Sequence of chain 11.C:
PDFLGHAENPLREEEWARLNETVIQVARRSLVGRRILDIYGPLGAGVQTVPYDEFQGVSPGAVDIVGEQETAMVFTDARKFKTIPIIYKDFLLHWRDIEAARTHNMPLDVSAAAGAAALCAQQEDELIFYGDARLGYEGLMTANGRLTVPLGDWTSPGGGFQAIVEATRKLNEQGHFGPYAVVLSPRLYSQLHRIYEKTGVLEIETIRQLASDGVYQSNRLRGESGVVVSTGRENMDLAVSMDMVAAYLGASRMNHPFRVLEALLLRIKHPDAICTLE

The protein below binds the small molecule below.
Small molecule (SMILES): CC(C)C[C@H](NC(=O)CN)C(=O)N[C@H](C(=O)N[C@H](C(=O)NCC(=O)N[C@@H](CO)C(=O)N[C@@H](CC(C)C)C(=O)N[C@@H](CCCN=C(N)N)C(=O)NCC=O)C(C)C)[C@@H](C)O

Binding-site contacts:
Ligand atom OG1 contacts residue MET259 of chain 11.C at 2.6 Å (h-bond).
Ligand atom NE contacts residue ASP53 of chain 11.C at 3.6 Å (salt-bridge).
Ligand atom N contacts residue ASP258 of chain 11.C at 3.7 Å.
Ligand atom CB contacts residue ASP258 of chain 11.C at 3.7 Å.
Ligand atom CD2 contacts residue ARG43 of chain 11.C at 3.7 Å.
Ligand atom CD contacts residue ASP53 of chain 11.C at 3.3 Å.
Ligand atom C contacts residue ILE39 of chain 11.C at 3.6 Å (hydrophobic).
Ligand atom O contacts residue ARG50 of chain 11.C at 3.7 Å.
Ligand atom N contacts residue ASP258 of chain 11.C at 2.9 Å (salt-bridge).
Ligand atom NH2 contacts residue ASP228 of chain 11.C at 2.5 Å (salt-bridge).
Ligand atom N contacts residue ASP258 of chain 11.C at 3.3 Å (salt-bridge).
Ligand atom C contacts residue ARG49 of chain 11.C at 3.5 Å.
Ligand atom O contacts residue ILE39 of chain 11.C at 3.5 Å.
Ligand atom OG1 contacts residue ASP258 of chain 11.C at 3.5 Å.
Ligand atom NH1 contacts residue ASP228 of chain 11.C at 3.2 Å (salt-bridge).
Ligand atom O contacts residue ARG43 of chain 11.C at 3.3 Å (salt-bridge).
Ligand atom N contacts residue ASP258 of chain 11.C at 3.2 Å (salt-bridge).
Ligand atom CB contacts residue MET259 of chain 11.C at 3.5 Å (hydrophobic).
Ligand atom O contacts residue ARG49 of chain 11.C at 3.0 Å (salt-bridge).
Ligand atom NH2 contacts residue THR246 of chain 11.C at 2.8 Å (h-bond).
Ligand atom O contacts residue ARG43 of chain 11.C at 2.9 Å (salt-bridge).
Ligand atom N contacts residue ARG49 of chain 11.C at 3.5 Å (salt-bridge).
Ligand atom N contacts residue ARG49 of chain 11.C at 3.7 Å.
Ligand atom CA contacts residue ILE54 of chain 11.C at 3.7 Å (hydrophobic).
Ligand atom CG2 contacts residue ALA42 of chain 11.C at 3.7 Å (hydrophobic).
Ligand atom C contacts residue ASP258 of chain 11.C at 3.7 Å.
Ligand atom NH1 contacts residue THR246 of chain 11.C at 3.5 Å.
Ligand atom CA contacts residue ASP258 of chain 11.C at 3.3 Å.
Ligand atom CG2 contacts residue MET259 of chain 11.C at 3.7 Å (hydrophobic).
Ligand atom CD1 contacts residue PRO57 of chain 11.C at 3.6 Å (hydrophobic).
Ligand atom CB contacts residue ARG49 of chain 11.C at 3.7 Å.
Ligand atom N contacts residue ARG49 of chain 11.C at 3.5 Å (salt-bridge).
Ligand atom CB contacts residue ARG49 of chain 11.C at 3.6 Å.
Ligand atom NH1 contacts residue ARG50 of chain 11.C at 3.7 Å.
Ligand atom NH1 contacts residue ILE51 of chain 11.C at 3.5 Å (h-bond).
Ligand atom CA contacts residue ARG49 of chain 11.C at 3.7 Å.
Ligand atom O contacts residue ILE54 of chain 11.C at 3.4 Å.
Ligand atom CB contacts residue ILE39 of chain 11.C at 3.7 Å (hydrophobic).
Ligand atom CZ contacts residue ASP228 of chain 11.C at 3.2 Å.
Ligand atom C contacts residue ILE54 of chain 11.C at 3.7 Å (hydrophobic).